Sequence of chain 1.B:
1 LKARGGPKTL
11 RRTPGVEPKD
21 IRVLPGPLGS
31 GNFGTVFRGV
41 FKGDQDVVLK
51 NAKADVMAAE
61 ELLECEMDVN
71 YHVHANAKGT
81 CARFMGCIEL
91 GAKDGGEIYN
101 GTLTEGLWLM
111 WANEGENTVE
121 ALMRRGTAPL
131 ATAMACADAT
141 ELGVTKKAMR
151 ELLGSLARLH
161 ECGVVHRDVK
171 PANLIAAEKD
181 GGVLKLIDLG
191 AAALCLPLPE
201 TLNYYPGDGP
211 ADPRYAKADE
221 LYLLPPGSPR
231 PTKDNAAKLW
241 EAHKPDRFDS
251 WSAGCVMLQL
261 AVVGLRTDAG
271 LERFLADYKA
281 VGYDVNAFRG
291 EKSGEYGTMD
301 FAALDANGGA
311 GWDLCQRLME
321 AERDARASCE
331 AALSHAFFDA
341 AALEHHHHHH

The small molecule below binds the protein below.
Small molecule (SMILES): Nc1ncnc2c1ncn2[C@@H]1O[C@H](CO[P](=O)(O)O[P](=O)(O)NP(=O)(O)O)[C@@H](O)[C@H]1O

Binding-site contacts:
Ligand atom O2A contacts residue ASP188 of chain 1.A at 3.4 Å.
Ligand atom O1B contacts residue GLY31 of chain 1.A at 2.8 Å (h-bond).
Ligand atom PA contacts residue MG1 of chain 1.D at 3.5 Å.
Ligand atom O3A contacts residue VAL36 of chain 1.A at 3.6 Å.
Ligand atom N6 contacts residue VAL48 of chain 1.A at 3.6 Å.
Ligand atom O1G contacts residue MG1 of chain 1.D at 3.4 Å.
Ligand atom O2' contacts residue THR118 of chain 1.A at 3.2 Å.
Ligand atom O4' contacts residue VAL36 of chain 1.A at 3.5 Å.
Ligand atom N6 contacts residue ALA82 of chain 1.A at 3.3 Å.
Ligand atom C6 contacts residue ALA112 of chain 1.A at 3.7 Å (hydrophobic).
Ligand atom C4' contacts residue LEU28 of chain 1.A at 3.6 Å (hydrophobic).
Ligand atom N1 contacts residue ALA112 of chain 1.A at 3.7 Å.
Ligand atom C2 contacts residue GLU114 of chain 1.A at 3.7 Å.
Ligand atom O3G contacts residue SER30 of chain 1.A at 3.3 Å (h-bond).
Ligand atom O2G contacts residue SER30 of chain 1.A at 3.4 Å (h-bond).
Ligand atom N1 contacts residue ASN113 of chain 1.A at 3.5 Å.
Ligand atom O2A contacts residue ASN173 of chain 1.A at 3.3 Å (h-bond).
Ligand atom C2' contacts residue ILE187 of chain 1.A at 3.6 Å (hydrophobic).
Ligand atom O2G contacts residue GLY29 of chain 1.A at 2.8 Å.
Ligand atom C6 contacts residue VAL48 of chain 1.A at 3.6 Å (hydrophobic).
Ligand atom N3B contacts residue GLY29 of chain 1.A at 3.5 Å.
Ligand atom N1 contacts residue GLU114 of chain 1.A at 3.0 Å (salt-bridge).
Ligand atom O2B contacts residue MG1 of chain 1.D at 2.5 Å.
Ligand atom N1 contacts residue ILE175 of chain 1.A at 3.6 Å.
Ligand atom C5 contacts residue VAL48 of chain 1.A at 3.6 Å (hydrophobic).
Ligand atom N3 contacts residue ILE175 of chain 1.A at 3.5 Å.
Ligand atom O4' contacts residue LEU28 of chain 1.A at 3.5 Å.
Ligand atom C2 contacts residue ASN113 of chain 1.A at 3.3 Å.
Ligand atom C4 contacts residue ILE175 of chain 1.A at 3.7 Å (hydrophobic).
Ligand atom O3' contacts residue LEU28 of chain 1.A at 3.4 Å (h-bond).
Ligand atom PB contacts residue MG1 of chain 1.D at 3.7 Å.
Ligand atom C2 contacts residue GLY115 of chain 1.A at 3.4 Å.
Ligand atom N6 contacts residue ALA112 of chain 1.A at 3.0 Å (h-bond).
Ligand atom O1A contacts residue ASP188 of chain 1.A at 3.6 Å.
Ligand atom O5' contacts residue VAL36 of chain 1.A at 3.8 Å.
Ligand atom O2A contacts residue MG1 of chain 1.D at 2.2 Å.
Ligand atom C2 contacts residue ILE175 of chain 1.A at 3.4 Å (hydrophobic).
Ligand atom PB contacts residue GLY31 of chain 1.A at 3.8 Å.
Ligand atom O2B contacts residue ASP188 of chain 1.A at 3.3 Å (salt-bridge).
Ligand atom N3B contacts residue SER30 of chain 1.A at 3.7 Å.

Sequence of chain 1.A:
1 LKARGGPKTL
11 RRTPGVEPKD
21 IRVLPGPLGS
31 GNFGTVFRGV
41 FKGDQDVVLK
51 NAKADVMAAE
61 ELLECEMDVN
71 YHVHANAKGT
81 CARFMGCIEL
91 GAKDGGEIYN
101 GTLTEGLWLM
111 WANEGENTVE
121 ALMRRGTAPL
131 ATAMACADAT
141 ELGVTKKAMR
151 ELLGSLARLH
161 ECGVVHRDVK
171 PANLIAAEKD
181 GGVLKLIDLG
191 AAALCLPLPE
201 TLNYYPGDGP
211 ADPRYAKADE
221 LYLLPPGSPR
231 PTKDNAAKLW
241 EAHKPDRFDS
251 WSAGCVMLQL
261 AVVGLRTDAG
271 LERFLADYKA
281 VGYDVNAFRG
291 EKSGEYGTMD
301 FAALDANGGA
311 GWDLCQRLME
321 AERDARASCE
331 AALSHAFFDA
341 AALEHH